The small molecule below binds the protein below.
Small molecule (SMILES): Cc1ccnc(SC(F)(F)c2nc3ccccc3o2)n1

Binding-site contacts:
Ligand atom C13 contacts residue LYS103 of chain 1.A at 4.0 Å.
Ligand atom F10 contacts residue GLY190 of chain 1.A at 3.9 Å.
Ligand atom S12 contacts residue VAL179 of chain 1.A at 3.6 Å.
Ligand atom C6 contacts residue TYR188 of chain 1.A at 3.9 Å (hydrophobic).
Ligand atom C4 contacts residue TYR181 of chain 1.A at 3.9 Å (hydrophobic).
Ligand atom F10 contacts residue VAL106 of chain 1.A at 3.7 Å.
Ligand atom N7 contacts residue TYR188 of chain 1.A at 3.2 Å.
Ligand atom C3 contacts residue TYR181 of chain 1.A at 3.7 Å (hydrophobic).
Ligand atom C17 contacts residue LEU234 of chain 1.A at 3.7 Å (hydrophobic).
Ligand atom C2 contacts residue TYR181 of chain 1.A at 3.7 Å (hydrophobic).
Ligand atom C8 contacts residue TYR188 of chain 1.A at 3.9 Å (hydrophobic).
Ligand atom O14 contacts residue TYR181 of chain 1.A at 3.5 Å.
Ligand atom N20 contacts residue LYS103 of chain 1.A at 3.4 Å.
Ligand atom C1 contacts residue LEU100 of chain 1.A at 3.9 Å (hydrophobic).
Ligand atom C8 contacts residue TYR181 of chain 1.A at 3.9 Å (hydrophobic).
Ligand atom C18 contacts residue HIS235 of chain 1.A at 3.6 Å.
Ligand atom F10 contacts residue TYR188 of chain 1.A at 3.4 Å.
Ligand atom C4 contacts residue LEU234 of chain 1.A at 3.6 Å (hydrophobic).
Ligand atom C4 contacts residue TRP229 of chain 1.A at 3.3 Å (hydrophobic).
Ligand atom C1 contacts residue TYR181 of chain 1.A at 3.7 Å (hydrophobic).
Ligand atom C16 contacts residue VAL106 of chain 1.A at 3.9 Å (hydrophobic).
Ligand atom C18 contacts residue PRO236 of chain 1.A at 3.8 Å (hydrophobic).
Ligand atom N20 contacts residue LEU100 of chain 1.A at 3.8 Å.
Ligand atom N20 contacts residue LYS101 of chain 1.A at 3.1 Å (salt-bridge).
Ligand atom C18 contacts residue TYR318 of chain 1.A at 3.5 Å (hydrophobic).
Ligand atom F11 contacts residue TYR188 of chain 1.A at 3.4 Å.
Ligand atom C19 contacts residue LYS103 of chain 1.A at 3.8 Å.
Ligand atom C2 contacts residue LEU100 of chain 1.A at 3.9 Å (hydrophobic).
Ligand atom C19 contacts residue PRO236 of chain 1.A at 3.8 Å (hydrophobic).
Ligand atom C5 contacts residue LEU234 of chain 1.A at 3.5 Å (hydrophobic).
Ligand atom C19 contacts residue TYR318 of chain 1.A at 3.8 Å (hydrophobic).
Ligand atom F11 contacts residue VAL179 of chain 1.A at 3.2 Å.
Ligand atom C3 contacts residue TRP229 of chain 1.A at 3.6 Å (hydrophobic).
Ligand atom F11 contacts residue TYR181 of chain 1.A at 3.6 Å.
Ligand atom C5 contacts residue TYR188 of chain 1.A at 3.8 Å (hydrophobic).
Ligand atom C17 contacts residue HIS235 of chain 1.A at 3.9 Å.
Ligand atom F10 contacts residue VAL189 of chain 1.A at 3.9 Å.
Ligand atom C17 contacts residue VAL106 of chain 1.A at 3.7 Å (hydrophobic).
Ligand atom C19 contacts residue LYS101 of chain 1.A at 3.2 Å.
Ligand atom C19 contacts residue LEU100 of chain 1.A at 3.8 Å (hydrophobic).

Sequence of chain 1.A:
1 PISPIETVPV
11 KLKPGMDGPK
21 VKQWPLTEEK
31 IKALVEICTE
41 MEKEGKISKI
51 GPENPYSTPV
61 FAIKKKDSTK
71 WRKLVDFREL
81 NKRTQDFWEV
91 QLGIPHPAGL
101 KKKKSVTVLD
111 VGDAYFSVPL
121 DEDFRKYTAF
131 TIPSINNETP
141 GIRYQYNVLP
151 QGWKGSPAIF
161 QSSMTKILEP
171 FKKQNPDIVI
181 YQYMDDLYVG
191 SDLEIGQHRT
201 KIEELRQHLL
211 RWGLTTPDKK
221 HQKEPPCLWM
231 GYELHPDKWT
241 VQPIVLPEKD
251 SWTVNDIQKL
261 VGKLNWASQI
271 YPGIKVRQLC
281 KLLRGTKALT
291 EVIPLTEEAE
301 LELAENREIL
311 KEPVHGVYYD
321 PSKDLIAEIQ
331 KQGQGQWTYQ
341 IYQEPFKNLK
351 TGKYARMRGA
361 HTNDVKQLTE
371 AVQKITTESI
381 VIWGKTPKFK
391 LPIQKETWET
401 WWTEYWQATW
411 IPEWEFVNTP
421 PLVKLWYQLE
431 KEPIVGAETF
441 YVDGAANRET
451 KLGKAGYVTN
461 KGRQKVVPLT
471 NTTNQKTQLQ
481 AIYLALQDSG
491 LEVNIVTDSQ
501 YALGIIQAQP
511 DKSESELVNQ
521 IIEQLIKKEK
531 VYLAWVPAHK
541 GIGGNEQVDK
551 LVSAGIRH